Sequence of chain 1.B:
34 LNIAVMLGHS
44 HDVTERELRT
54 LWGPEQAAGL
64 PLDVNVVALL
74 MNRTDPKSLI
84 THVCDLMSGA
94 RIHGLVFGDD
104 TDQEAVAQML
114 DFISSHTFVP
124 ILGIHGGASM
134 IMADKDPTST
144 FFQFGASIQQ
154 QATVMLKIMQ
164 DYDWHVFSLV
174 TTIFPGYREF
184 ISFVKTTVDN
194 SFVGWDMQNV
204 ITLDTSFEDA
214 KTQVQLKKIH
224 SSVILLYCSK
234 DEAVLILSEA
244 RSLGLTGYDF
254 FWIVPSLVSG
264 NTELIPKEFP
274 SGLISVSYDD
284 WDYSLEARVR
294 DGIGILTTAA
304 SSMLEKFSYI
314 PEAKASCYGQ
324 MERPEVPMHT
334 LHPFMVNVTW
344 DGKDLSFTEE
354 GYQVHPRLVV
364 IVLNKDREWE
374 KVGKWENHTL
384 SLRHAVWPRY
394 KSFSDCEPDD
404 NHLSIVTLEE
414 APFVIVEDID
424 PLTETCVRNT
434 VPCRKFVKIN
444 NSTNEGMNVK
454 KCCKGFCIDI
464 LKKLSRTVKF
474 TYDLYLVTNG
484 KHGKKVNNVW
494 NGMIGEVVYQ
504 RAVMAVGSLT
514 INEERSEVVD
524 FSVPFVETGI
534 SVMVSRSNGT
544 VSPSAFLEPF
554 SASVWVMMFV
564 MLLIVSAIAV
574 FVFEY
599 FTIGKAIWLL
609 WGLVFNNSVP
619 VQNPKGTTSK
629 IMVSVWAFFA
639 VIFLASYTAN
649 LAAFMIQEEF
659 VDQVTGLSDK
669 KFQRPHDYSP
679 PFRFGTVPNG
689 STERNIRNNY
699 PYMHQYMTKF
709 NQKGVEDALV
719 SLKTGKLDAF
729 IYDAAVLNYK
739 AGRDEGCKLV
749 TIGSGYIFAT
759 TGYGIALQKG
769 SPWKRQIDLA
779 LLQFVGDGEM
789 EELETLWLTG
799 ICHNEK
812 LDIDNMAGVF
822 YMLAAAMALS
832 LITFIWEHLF

This small molecule binds to this protein.
Small molecule (SMILES): N[C@@H](CCC(=O)O)C(=O)O

Binding-site contacts:
Ligand atom OE2 contacts residue TYR730 of chain 1.B at 3.6 Å.
Ligand atom CA contacts residue THR513 of chain 1.B at 3.1 Å.
Ligand atom OE2 contacts residue GLY688 of chain 1.B at 3.4 Å.
Ligand atom OE2 contacts residue THR690 of chain 1.B at 3.1 Å.
Ligand atom O contacts residue LEU512 of chain 1.B at 3.5 Å.
Ligand atom CD contacts residue THR690 of chain 1.B at 3.3 Å.
Ligand atom O contacts residue SER511 of chain 1.B at 3.3 Å (h-bond).
Ligand atom N contacts residue HIS485 of chain 1.B at 3.7 Å.
Ligand atom OE1 contacts residue THR690 of chain 1.B at 2.8 Å.
Ligand atom CD contacts residue ASP731 of chain 1.B at 4.3 Å.
Ligand atom O contacts residue HIS485 of chain 1.B at 3.6 Å.
Ligand atom CD contacts residue TYR730 of chain 1.B at 3.1 Å (hydrophobic).
Ligand atom N contacts residue THR513 of chain 1.B at 3.2 Å (h-bond).
Ligand atom OE1 contacts residue ASP731 of chain 1.B at 3.1 Å (salt-bridge).
Ligand atom CG contacts residue HIS485 of chain 1.B at 3.9 Å.
Ligand atom OE1 contacts residue TYR730 of chain 1.B at 3.3 Å.
Ligand atom C contacts residue HIS485 of chain 1.B at 3.5 Å.
Ligand atom CG contacts residue TYR730 of chain 1.B at 2.7 Å (hydrophobic).
Ligand atom CB contacts residue TYR730 of chain 1.B at 3.7 Å (hydrophobic).
Ligand atom CB contacts residue HIS485 of chain 1.B at 2.8 Å.
Ligand atom CA contacts residue SER511 of chain 1.B at 4.4 Å.
Ligand atom C contacts residue SER689 of chain 1.B at 4.0 Å.
Ligand atom C contacts residue THR513 of chain 1.B at 3.3 Å.
Ligand atom N contacts residue LEU512 of chain 1.B at 4.4 Å.
Ligand atom C contacts residue SER511 of chain 1.B at 4.2 Å.
Ligand atom CA contacts residue SER689 of chain 1.B at 4.3 Å.
Ligand atom N contacts residue TYR761 of chain 1.B at 4.4 Å.
Ligand atom CB contacts residue GLY688 of chain 1.B at 4.3 Å.
Ligand atom CD contacts residue GLY688 of chain 1.B at 4.5 Å.
Ligand atom CA contacts residue HIS485 of chain 1.B at 3.5 Å.
Ligand atom CD contacts residue SER689 of chain 1.B at 4.3 Å.
Ligand atom O contacts residue THR513 of chain 1.B at 3.0 Å (h-bond).
Ligand atom OE2 contacts residue SER689 of chain 1.B at 3.2 Å (h-bond).
Ligand atom C contacts residue ARG518 of chain 1.B at 3.7 Å.
Ligand atom O contacts residue ARG518 of chain 1.B at 3.5 Å (salt-bridge).
Ligand atom N contacts residue SER511 of chain 1.B at 3.5 Å (h-bond).